Binding-site contacts:
Ligand atom C3 contacts residue ASN168 of chain 1.E at 3.8 Å.
Ligand atom C8 contacts residue ASP434 of chain 1.D at 4.0 Å.
Ligand atom C7 contacts residue LEU416 of chain 1.D at 3.9 Å (hydrophobic).
Ligand atom N2 contacts residue LEU416 of chain 1.D at 4.2 Å.
Ligand atom C8 contacts residue ASN168 of chain 1.E at 4.4 Å.
Ligand atom C7 contacts residue ASN168 of chain 1.E at 3.2 Å.
Ligand atom C1 contacts residue ASN168 of chain 1.E at 1.4 Å.
Ligand atom C2 contacts residue ASN168 of chain 1.E at 2.5 Å.
Ligand atom O7 contacts residue ASN168 of chain 1.E at 3.1 Å (h-bond).
Ligand atom C5 contacts residue ASN168 of chain 1.E at 3.7 Å.
Ligand atom C8 contacts residue LEU416 of chain 1.D at 4.0 Å (hydrophobic).
Ligand atom O5 contacts residue ASN168 of chain 1.E at 2.4 Å (h-bond).
Ligand atom O7 contacts residue LEU416 of chain 1.D at 3.9 Å.
Ligand atom O3 contacts residue LEU416 of chain 1.D at 3.8 Å.
Ligand atom C4 contacts residue ASN168 of chain 1.E at 4.2 Å.
Ligand atom N2 contacts residue ASN168 of chain 1.E at 2.9 Å (h-bond).

The small molecule below binds the protein below.
Small molecule (SMILES): CC(=O)N[C@@H]1[C@@H](O)[C@H](O)[C@@H](CO)O[C@H]1O

Sequence of chain 1.E:
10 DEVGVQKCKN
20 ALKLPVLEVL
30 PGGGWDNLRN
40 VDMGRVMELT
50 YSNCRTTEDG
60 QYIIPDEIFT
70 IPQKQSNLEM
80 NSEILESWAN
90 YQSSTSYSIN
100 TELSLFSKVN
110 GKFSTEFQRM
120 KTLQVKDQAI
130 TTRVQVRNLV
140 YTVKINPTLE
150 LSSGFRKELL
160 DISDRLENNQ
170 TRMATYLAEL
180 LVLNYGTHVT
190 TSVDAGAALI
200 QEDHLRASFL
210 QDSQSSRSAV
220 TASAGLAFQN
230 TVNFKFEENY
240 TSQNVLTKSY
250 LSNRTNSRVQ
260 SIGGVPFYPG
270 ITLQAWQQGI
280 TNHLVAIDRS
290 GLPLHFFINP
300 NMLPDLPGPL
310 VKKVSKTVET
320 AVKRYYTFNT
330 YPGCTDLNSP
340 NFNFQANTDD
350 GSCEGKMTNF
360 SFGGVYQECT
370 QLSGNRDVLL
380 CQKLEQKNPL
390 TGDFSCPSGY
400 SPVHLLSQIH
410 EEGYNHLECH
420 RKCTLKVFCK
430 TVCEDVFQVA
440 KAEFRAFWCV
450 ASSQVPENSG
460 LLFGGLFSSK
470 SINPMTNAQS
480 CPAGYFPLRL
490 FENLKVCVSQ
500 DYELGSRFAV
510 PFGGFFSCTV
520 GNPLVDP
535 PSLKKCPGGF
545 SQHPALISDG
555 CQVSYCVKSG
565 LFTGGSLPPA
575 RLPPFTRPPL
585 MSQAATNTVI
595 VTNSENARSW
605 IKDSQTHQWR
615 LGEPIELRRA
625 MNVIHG

Sequence of chain 1.D:
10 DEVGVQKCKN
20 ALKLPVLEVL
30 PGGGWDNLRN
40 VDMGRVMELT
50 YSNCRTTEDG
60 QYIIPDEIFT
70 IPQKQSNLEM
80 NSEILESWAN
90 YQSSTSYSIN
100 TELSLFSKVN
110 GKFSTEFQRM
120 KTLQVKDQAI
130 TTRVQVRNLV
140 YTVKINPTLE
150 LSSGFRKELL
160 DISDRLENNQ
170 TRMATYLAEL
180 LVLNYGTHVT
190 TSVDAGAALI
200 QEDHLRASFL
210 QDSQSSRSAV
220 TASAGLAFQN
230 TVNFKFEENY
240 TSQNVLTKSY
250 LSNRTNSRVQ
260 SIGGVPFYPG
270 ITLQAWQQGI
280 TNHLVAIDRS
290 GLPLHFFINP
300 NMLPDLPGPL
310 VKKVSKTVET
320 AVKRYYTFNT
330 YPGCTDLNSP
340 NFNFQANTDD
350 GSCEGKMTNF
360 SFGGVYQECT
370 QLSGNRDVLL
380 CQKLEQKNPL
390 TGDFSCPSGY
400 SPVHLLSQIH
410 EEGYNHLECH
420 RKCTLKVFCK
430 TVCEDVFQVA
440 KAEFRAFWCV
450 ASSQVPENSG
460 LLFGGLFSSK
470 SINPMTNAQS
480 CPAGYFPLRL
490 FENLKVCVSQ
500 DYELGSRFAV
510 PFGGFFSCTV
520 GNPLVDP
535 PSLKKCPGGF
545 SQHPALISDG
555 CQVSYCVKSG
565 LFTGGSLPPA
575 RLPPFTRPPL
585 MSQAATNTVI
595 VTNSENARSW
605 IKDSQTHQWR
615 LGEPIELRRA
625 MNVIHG